Sequence of chain 1.A:
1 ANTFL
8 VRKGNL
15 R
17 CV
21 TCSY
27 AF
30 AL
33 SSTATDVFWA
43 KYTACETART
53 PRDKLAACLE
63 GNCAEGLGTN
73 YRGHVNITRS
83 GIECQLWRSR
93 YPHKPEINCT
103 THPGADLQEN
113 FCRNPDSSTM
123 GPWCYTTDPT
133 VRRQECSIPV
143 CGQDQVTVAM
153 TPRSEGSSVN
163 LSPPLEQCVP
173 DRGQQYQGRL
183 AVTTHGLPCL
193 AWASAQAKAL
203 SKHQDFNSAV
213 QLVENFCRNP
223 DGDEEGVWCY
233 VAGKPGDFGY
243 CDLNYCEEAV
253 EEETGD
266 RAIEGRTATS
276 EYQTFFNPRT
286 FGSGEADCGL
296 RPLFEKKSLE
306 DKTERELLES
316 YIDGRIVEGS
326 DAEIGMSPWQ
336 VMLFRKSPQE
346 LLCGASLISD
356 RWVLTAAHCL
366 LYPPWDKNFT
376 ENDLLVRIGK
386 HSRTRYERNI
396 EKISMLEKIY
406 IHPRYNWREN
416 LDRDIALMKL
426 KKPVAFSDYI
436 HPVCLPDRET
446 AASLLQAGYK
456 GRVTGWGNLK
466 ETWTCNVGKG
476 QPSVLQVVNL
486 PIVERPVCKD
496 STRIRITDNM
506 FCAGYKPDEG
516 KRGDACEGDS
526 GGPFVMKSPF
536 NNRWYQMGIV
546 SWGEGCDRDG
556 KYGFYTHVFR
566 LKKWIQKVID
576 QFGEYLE

A small-molecule ligand and the protein it binds are described below.
Small molecule (SMILES): CC(=O)N[C@@H]1[C@@H](O)[C@H](O)[C@@H](CO)O[C@H]1O

Binding-site contacts:
Ligand atom C7 contacts residue ASN373 of chain 1.A at 3.2 Å.
Ligand atom C3 contacts residue ASN373 of chain 1.A at 3.9 Å.
Ligand atom N2 contacts residue ASN373 of chain 1.A at 2.6 Å (h-bond).
Ligand atom O7 contacts residue ASN373 of chain 1.A at 4.0 Å.
Ligand atom C8 contacts residue ASN373 of chain 1.A at 3.7 Å.
Ligand atom C2 contacts residue ASN373 of chain 1.A at 2.5 Å.
Ligand atom C4 contacts residue ASN373 of chain 1.A at 4.2 Å.
Ligand atom C1 contacts residue ASN373 of chain 1.A at 1.5 Å.
Ligand atom C8 contacts residue LEU366 of chain 1.A at 3.8 Å (hydrophobic).
Ligand atom C5 contacts residue ASN373 of chain 1.A at 3.7 Å.
Ligand atom O5 contacts residue ASN373 of chain 1.A at 2.4 Å (h-bond).